A protein and the small-molecule ligand that binds it are described below.
Small molecule (SMILES): C[C@H](N)C(=O)N[C@H](C=O)Cc1ccc(OP(=O)(O)O)cc1

Sequence of chain 1.A:
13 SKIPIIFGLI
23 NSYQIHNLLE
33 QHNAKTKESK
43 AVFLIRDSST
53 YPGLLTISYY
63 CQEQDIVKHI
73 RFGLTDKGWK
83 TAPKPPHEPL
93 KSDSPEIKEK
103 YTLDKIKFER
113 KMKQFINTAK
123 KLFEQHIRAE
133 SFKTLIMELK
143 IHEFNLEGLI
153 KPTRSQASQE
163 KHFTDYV

Binding-site contacts:
Ligand atom CE1 contacts residue ARG73 of chain 1.A at 3.7 Å.
Ligand atom O2P contacts residue ARG48 of chain 1.A at 2.8 Å (salt-bridge).
Ligand atom CE2 contacts residue ARG73 of chain 1.A at 3.3 Å.
Ligand atom CZ contacts residue ARG73 of chain 1.A at 3.5 Å.
Ligand atom O3P contacts residue ARG73 of chain 1.A at 3.0 Å (salt-bridge).
Ligand atom O contacts residue HIS71 of chain 1.A at 3.0 Å (h-bond).
Ligand atom CE2 contacts residue THR58 of chain 1.A at 3.7 Å.
Ligand atom O contacts residue LYS70 of chain 1.A at 3.6 Å.
Ligand atom OH contacts residue THR58 of chain 1.A at 3.7 Å.
Ligand atom O1P contacts residue SER50 of chain 1.A at 2.6 Å (h-bond).
Ligand atom OH contacts residue ARG48 of chain 1.A at 3.1 Å (salt-bridge).
Ligand atom P contacts residue THR58 of chain 1.A at 3.9 Å.
Ligand atom CD1 contacts residue ARG73 of chain 1.A at 3.8 Å.
Ligand atom O1P contacts residue ARG73 of chain 1.A at 2.9 Å (salt-bridge).
Ligand atom CZ contacts residue HIS71 of chain 1.A at 3.7 Å.
Ligand atom CG contacts residue ARG73 of chain 1.A at 3.8 Å.
Ligand atom CA contacts residue HIS71 of chain 1.A at 3.7 Å.
Ligand atom O2P contacts residue SER50 of chain 1.A at 3.8 Å.
Ligand atom P contacts residue ARG48 of chain 1.A at 3.9 Å.
Ligand atom CZ contacts residue ARG48 of chain 1.A at 4.0 Å.
Ligand atom P contacts residue THR52 of chain 1.A at 4.0 Å.
Ligand atom CD2 contacts residue HIS71 of chain 1.A at 3.6 Å.
Ligand atom OH contacts residue ARG73 of chain 1.A at 4.1 Å.
Ligand atom CG contacts residue HIS71 of chain 1.A at 4.0 Å.
Ligand atom O1P contacts residue SER51 of chain 1.A at 3.8 Å.
Ligand atom O1P contacts residue THR58 of chain 1.A at 2.7 Å (h-bond).
Ligand atom O2P contacts residue SER51 of chain 1.A at 2.8 Å (h-bond).
Ligand atom CE1 contacts residue HIS71 of chain 1.A at 4.0 Å.
Ligand atom O3P contacts residue SER51 of chain 1.A at 3.5 Å (h-bond).
Ligand atom O2P contacts residue THR52 of chain 1.A at 4.0 Å.
Ligand atom O3P contacts residue THR52 of chain 1.A at 2.6 Å (h-bond).
Ligand atom P contacts residue SER51 of chain 1.A at 3.7 Å.
Ligand atom O contacts residue PRO87 of chain 1.A at 3.8 Å.
Ligand atom P contacts residue ARG73 of chain 1.A at 3.8 Å.
Ligand atom P contacts residue SER50 of chain 1.A at 3.7 Å.
Ligand atom CE2 contacts residue HIS71 of chain 1.A at 3.4 Å.
Ligand atom CB contacts residue HIS71 of chain 1.A at 3.8 Å.
Ligand atom CD2 contacts residue ARG73 of chain 1.A at 3.5 Å.
Ligand atom CB contacts residue VAL69 of chain 1.A at 3.3 Å (hydrophobic).
Ligand atom CZ contacts residue THR58 of chain 1.A at 4.1 Å.